Binding-site contacts:
Ligand atom C3 contacts residue HIS41 of chain 1.B at 3.7 Å.
Ligand atom C22 contacts residue PHE140 of chain 1.B at 3.4 Å (hydrophobic).
Ligand atom O contacts residue MET165 of chain 1.B at 3.4 Å.
Ligand atom C16 contacts residue GLN189 of chain 1.B at 3.5 Å.
Ligand atom C19 contacts residue MET165 of chain 1.B at 3.4 Å (hydrophobic).
Ligand atom C21 contacts residue ASN142 of chain 1.B at 3.4 Å.
Ligand atom C18 contacts residue GLU166 of chain 1.B at 3.7 Å.
Ligand atom C15 contacts residue GLN189 of chain 1.B at 3.5 Å.
Ligand atom C23 contacts residue PHE140 of chain 1.B at 3.4 Å (hydrophobic).
Ligand atom C2 contacts residue MET49 of chain 1.B at 3.7 Å (hydrophobic).
Ligand atom C18 contacts residue MET165 of chain 1.B at 3.5 Å (hydrophobic).
Ligand atom C19 contacts residue GLU166 of chain 1.B at 3.3 Å.
Ligand atom C8 contacts residue HIS41 of chain 1.B at 3.7 Å.
Ligand atom C22 contacts residue GLU166 of chain 1.B at 3.6 Å.
Ligand atom F contacts residue GLU166 of chain 1.B at 3.5 Å.
Ligand atom C3 contacts residue MET165 of chain 1.B at 3.6 Å (hydrophobic).
Ligand atom N2 contacts residue HIS163 of chain 1.B at 2.7 Å (h-bond).
Ligand atom C23 contacts residue HIS163 of chain 1.B at 3.6 Å.
Ligand atom C27 contacts residue GLY143 of chain 1.B at 3.4 Å.
Ligand atom C9 contacts residue HIS164 of chain 1.B at 3.5 Å.
Ligand atom C8 contacts residue CYS145 of chain 1.B at 3.7 Å (hydrophobic).
Ligand atom C28 contacts residue THR26 of chain 1.B at 3.7 Å.
Ligand atom C contacts residue GLN189 of chain 1.B at 3.7 Å.
Ligand atom C23 contacts residue LEU141 of chain 1.B at 3.5 Å (hydrophobic).
Ligand atom C25 contacts residue CYS145 of chain 1.B at 3.6 Å (hydrophobic).
Ligand atom C16 contacts residue THR190 of chain 1.B at 3.7 Å.
Ligand atom C27 contacts residue CYS145 of chain 1.B at 3.5 Å (hydrophobic).
Ligand atom O1 contacts residue ASN142 of chain 1.B at 3.1 Å.
Ligand atom C24 contacts residue HIS163 of chain 1.B at 3.6 Å.
Ligand atom F contacts residue MET165 of chain 1.B at 3.5 Å.
Ligand atom O contacts residue GLU166 of chain 1.B at 2.9 Å (salt-bridge).
Ligand atom C23 contacts residue SER144 of chain 1.B at 3.5 Å.
Ligand atom C8 contacts residue HIS164 of chain 1.B at 3.2 Å.
Ligand atom C26 contacts residue CYS145 of chain 1.B at 3.4 Å (hydrophobic).
Ligand atom O1 contacts residue GLY143 of chain 1.B at 3.0 Å (h-bond).
Ligand atom C22 contacts residue LEU141 of chain 1.B at 3.5 Å (hydrophobic).
Ligand atom N2 contacts residue SER144 of chain 1.B at 3.4 Å (h-bond).
Ligand atom F contacts residue LEU167 of chain 1.B at 3.3 Å.
Ligand atom C17 contacts residue THR190 of chain 1.B at 3.4 Å.
Ligand atom C9 contacts residue HIS41 of chain 1.B at 3.5 Å.

Sequence of chain 1.B:
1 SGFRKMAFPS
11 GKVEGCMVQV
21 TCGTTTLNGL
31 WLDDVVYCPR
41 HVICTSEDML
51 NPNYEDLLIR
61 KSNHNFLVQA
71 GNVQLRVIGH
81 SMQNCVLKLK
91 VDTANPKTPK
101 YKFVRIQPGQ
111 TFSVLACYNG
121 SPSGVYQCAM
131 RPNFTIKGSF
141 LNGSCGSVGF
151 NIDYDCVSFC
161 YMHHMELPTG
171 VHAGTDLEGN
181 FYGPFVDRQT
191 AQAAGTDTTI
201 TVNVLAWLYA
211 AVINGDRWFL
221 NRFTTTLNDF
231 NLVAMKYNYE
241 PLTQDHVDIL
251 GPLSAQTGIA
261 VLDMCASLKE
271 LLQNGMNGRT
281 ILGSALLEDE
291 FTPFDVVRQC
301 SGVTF

The protein below binds the small molecule below.
Small molecule (SMILES): CC(C)(C)c1ccc(N(C(=O)c2ccco2)[C@@H](C(=O)NCCc2cccc(F)c2)c2cccnc2)cc1